Binding-site contacts:
Ligand atom C6 contacts residue GLN53 of chain 1.B at 3.7 Å.
Ligand atom O5 contacts residue PHB1 of chain 1.S at 2.3 Å (h-bond).
Ligand atom O5 contacts residue TYR36 of chain 1.B at 3.5 Å.
Ligand atom C3 contacts residue TYR36 of chain 1.B at 3.8 Å (hydrophobic).
Ligand atom C3 contacts residue PHB1 of chain 1.S at 3.7 Å.
Ligand atom O5 contacts residue HIS50 of chain 1.B at 3.4 Å (h-bond).
Ligand atom O3 contacts residue TYR36 of chain 1.B at 3.4 Å (h-bond).
Ligand atom C5 contacts residue ASP100 of chain 1.B at 4.1 Å.
Ligand atom C3 contacts residue CA1 of chain 1.L at 3.3 Å.
Ligand atom O4 contacts residue TYR36 of chain 1.B at 3.2 Å (h-bond).
Ligand atom C1 contacts residue PHB1 of chain 1.S at 1.4 Å.
Ligand atom C6 contacts residue CYS62 of chain 1.B at 4.1 Å (hydrophobic).
Ligand atom C5 contacts residue PHB1 of chain 1.S at 3.6 Å.
Ligand atom C5 contacts residue HIS50 of chain 1.B at 4.1 Å.
Ligand atom C2 contacts residue CA1 of chain 1.L at 3.8 Å.
Ligand atom C5 contacts residue GLN53 of chain 1.B at 3.9 Å.
Ligand atom C4 contacts residue ASP100 of chain 1.B at 3.5 Å.
Ligand atom C4 contacts residue THR104 of chain 1.B at 3.4 Å.
Ligand atom C2 contacts residue TYR36 of chain 1.B at 3.3 Å (hydrophobic).
Ligand atom C2 contacts residue ASN107 of chain 1.B at 3.8 Å.
Ligand atom O2 contacts residue PHB1 of chain 1.S at 2.8 Å (h-bond).
Ligand atom C1 contacts residue TYR36 of chain 1.B at 4.0 Å (hydrophobic).
Ligand atom C2 contacts residue PHB1 of chain 1.S at 2.3 Å.
Ligand atom C4 contacts residue CA1 of chain 1.L at 3.4 Å.
Ligand atom C6 contacts residue ASP100 of chain 1.B at 3.5 Å.
Ligand atom O3 contacts residue CA1 of chain 1.L at 2.4 Å.
Ligand atom O2 contacts residue TYR36 of chain 1.B at 3.9 Å.
Ligand atom C6 contacts residue HIS50 of chain 1.B at 3.5 Å.
Ligand atom C4 contacts residue TYR36 of chain 1.B at 4.1 Å (hydrophobic).
Ligand atom O4 contacts residue THR104 of chain 1.B at 3.3 Å (h-bond).
Ligand atom O4 contacts residue ASP100 of chain 1.B at 2.5 Å (salt-bridge).
Ligand atom C3 contacts residue ASN107 of chain 1.B at 4.0 Å.
Ligand atom O6 contacts residue HIS50 of chain 1.B at 2.7 Å (h-bond).
Ligand atom O4 contacts residue CA1 of chain 1.L at 2.5 Å.
Ligand atom O2 contacts residue ASN107 of chain 1.B at 3.0 Å (h-bond).
Ligand atom C3 contacts residue THR104 of chain 1.B at 4.0 Å.
Ligand atom O3 contacts residue ASN107 of chain 1.B at 3.0 Å (h-bond).
Ligand atom O6 contacts residue GLN53 of chain 1.B at 2.7 Å (h-bond).
Ligand atom O3 contacts residue THR104 of chain 1.B at 3.3 Å (h-bond).
Ligand atom C6 contacts residue VAL101 of chain 1.B at 3.8 Å (hydrophobic).

Sequence of chain 1.B:
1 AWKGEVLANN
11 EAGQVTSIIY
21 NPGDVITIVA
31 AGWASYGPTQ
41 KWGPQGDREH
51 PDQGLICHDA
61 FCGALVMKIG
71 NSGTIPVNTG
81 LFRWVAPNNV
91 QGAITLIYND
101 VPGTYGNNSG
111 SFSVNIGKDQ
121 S

A small-molecule ligand and the protein it binds are described below.
Small molecule (SMILES): OC[C@H]1O[C@@H](O)[C@H](O)[C@@H](O)[C@H]1O